Sequence of chain 1.E:
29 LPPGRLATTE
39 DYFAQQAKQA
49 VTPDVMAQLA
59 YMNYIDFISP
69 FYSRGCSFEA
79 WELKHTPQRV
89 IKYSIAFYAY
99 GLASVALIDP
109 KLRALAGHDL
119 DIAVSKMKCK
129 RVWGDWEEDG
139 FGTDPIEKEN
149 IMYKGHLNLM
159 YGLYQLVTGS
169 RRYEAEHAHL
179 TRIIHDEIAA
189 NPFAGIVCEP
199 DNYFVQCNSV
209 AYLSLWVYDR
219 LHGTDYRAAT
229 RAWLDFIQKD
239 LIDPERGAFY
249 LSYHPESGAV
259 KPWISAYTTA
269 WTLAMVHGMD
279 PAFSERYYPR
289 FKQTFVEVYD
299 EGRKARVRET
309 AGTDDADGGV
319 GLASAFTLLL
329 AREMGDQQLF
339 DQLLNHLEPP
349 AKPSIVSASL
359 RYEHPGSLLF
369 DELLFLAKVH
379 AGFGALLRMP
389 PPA

Binding-site contacts:
Ligand atom C2 contacts residue LEU366 of chain 1.B at 4.0 Å (hydrophobic).
Ligand atom C3 contacts residue ASP64 of chain 1.E at 4.1 Å.
Ligand atom O1 contacts residue PHE65 of chain 1.E at 4.0 Å.
Ligand atom C1 contacts residue VAL318 of chain 1.B at 3.8 Å (hydrophobic).
Ligand atom C1 contacts residue LEU366 of chain 1.B at 3.8 Å (hydrophobic).
Ligand atom C4 contacts residue PRO85 of chain 1.B at 4.5 Å (hydrophobic).
Ligand atom C3 contacts residue VAL88 of chain 1.B at 4.5 Å (hydrophobic).
Ligand atom C3 contacts residue LEU366 of chain 1.B at 3.6 Å (hydrophobic).
Ligand atom O3 contacts residue PHE65 of chain 1.E at 4.2 Å.
Ligand atom C1 contacts residue PHE65 of chain 1.E at 4.3 Å (hydrophobic).
Ligand atom C2 contacts residue PHE65 of chain 1.E at 3.4 Å (hydrophobic).
Ligand atom O1 contacts residue VAL318 of chain 1.B at 4.2 Å.
Ligand atom O3 contacts residue ILE63 of chain 1.E at 4.0 Å.
Ligand atom C4 contacts residue ILE66 of chain 1.E at 4.5 Å (hydrophobic).
Ligand atom C4 contacts residue VAL88 of chain 1.B at 4.0 Å (hydrophobic).
Ligand atom C2 contacts residue VAL88 of chain 1.B at 3.9 Å (hydrophobic).
Ligand atom C3 contacts residue PHE65 of chain 1.E at 4.1 Å (hydrophobic).
Ligand atom C2 contacts residue ASP64 of chain 1.E at 4.3 Å.
Ligand atom O3 contacts residue ILE66 of chain 1.E at 4.2 Å.
Ligand atom O3 contacts residue ASP64 of chain 1.E at 3.0 Å (salt-bridge).
Ligand atom C4 contacts residue LEU366 of chain 1.B at 4.1 Å (hydrophobic).
Ligand atom C4 contacts residue PHE65 of chain 1.E at 4.0 Å (hydrophobic).

Sequence of chain 1.B:
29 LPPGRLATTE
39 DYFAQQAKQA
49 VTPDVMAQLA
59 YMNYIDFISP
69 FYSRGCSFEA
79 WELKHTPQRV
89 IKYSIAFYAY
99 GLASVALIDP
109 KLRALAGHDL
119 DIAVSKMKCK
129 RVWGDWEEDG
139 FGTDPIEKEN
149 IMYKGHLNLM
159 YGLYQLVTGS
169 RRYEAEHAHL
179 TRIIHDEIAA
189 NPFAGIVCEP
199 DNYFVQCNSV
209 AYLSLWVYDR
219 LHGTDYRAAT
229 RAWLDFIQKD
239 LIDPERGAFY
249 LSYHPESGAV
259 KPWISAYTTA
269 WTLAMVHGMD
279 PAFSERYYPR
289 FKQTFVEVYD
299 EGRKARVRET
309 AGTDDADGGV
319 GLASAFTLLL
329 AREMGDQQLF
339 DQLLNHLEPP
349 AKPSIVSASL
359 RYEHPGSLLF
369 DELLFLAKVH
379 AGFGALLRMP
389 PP

A small-molecule ligand and the protein it binds are described below.
Small molecule (SMILES): C[C@H](O)CCO